Binding-site contacts:
Ligand atom C17 contacts residue TYR185 of chain 1.F at 3.5 Å (hydrophobic).
Ligand atom C25 contacts residue TYR185 of chain 1.F at 2.6 Å (hydrophobic).
Ligand atom C24 contacts residue TRP451 of chain 1.F at 4.4 Å (hydrophobic).
Ligand atom C2 contacts residue VAL178 of chain 1.F at 3.6 Å (hydrophobic).
Ligand atom C4 contacts residue PLM1 of chain 1.G at 3.7 Å.
Ligand atom C7 contacts residue ILE444 of chain 1.F at 4.0 Å (hydrophobic).
Ligand atom C23 contacts residue TYR185 of chain 1.F at 3.6 Å (hydrophobic).
Ligand atom C23 contacts residue SER447 of chain 1.F at 3.9 Å.
Ligand atom C26 contacts residue TYR185 of chain 1.F at 3.7 Å (hydrophobic).
Ligand atom C21 contacts residue TYR185 of chain 1.F at 3.5 Å (hydrophobic).
Ligand atom C20 contacts residue SER447 of chain 1.F at 4.5 Å.
Ligand atom C16 contacts residue TYR185 of chain 1.F at 4.2 Å (hydrophobic).
Ligand atom C23 contacts residue ARG450 of chain 1.F at 4.0 Å.
Ligand atom C14 contacts residue ILE444 of chain 1.F at 4.4 Å (hydrophobic).
Ligand atom C24 contacts residue TYR185 of chain 1.F at 2.9 Å (hydrophobic).
Ligand atom C27 contacts residue TYR185 of chain 1.F at 1.4 Å (hydrophobic).
Ligand atom C25 contacts residue ARG450 of chain 1.F at 4.2 Å.
Ligand atom C3 contacts residue PLM1 of chain 1.G at 3.8 Å.
Ligand atom C16 contacts residue SER447 of chain 1.F at 3.5 Å.
Ligand atom C23 contacts residue TRP451 of chain 1.F at 3.8 Å (hydrophobic).
Ligand atom C26 contacts residue TRP451 of chain 1.F at 4.5 Å (hydrophobic).
Ligand atom C22 contacts residue TYR185 of chain 1.F at 3.3 Å (hydrophobic).
Ligand atom C15 contacts residue ILE444 of chain 1.F at 3.8 Å (hydrophobic).
Ligand atom C24 contacts residue ARG450 of chain 1.F at 3.4 Å.
Ligand atom C20 contacts residue TYR185 of chain 1.F at 3.7 Å (hydrophobic).
Ligand atom C22 contacts residue SER447 of chain 1.F at 3.3 Å.
Ligand atom C16 contacts residue ILE444 of chain 1.F at 4.4 Å (hydrophobic).
Ligand atom C3 contacts residue VAL178 of chain 1.F at 4.2 Å (hydrophobic).
Ligand atom C24 contacts residue SER447 of chain 1.F at 4.1 Å.

Sequence of chain 1.F:
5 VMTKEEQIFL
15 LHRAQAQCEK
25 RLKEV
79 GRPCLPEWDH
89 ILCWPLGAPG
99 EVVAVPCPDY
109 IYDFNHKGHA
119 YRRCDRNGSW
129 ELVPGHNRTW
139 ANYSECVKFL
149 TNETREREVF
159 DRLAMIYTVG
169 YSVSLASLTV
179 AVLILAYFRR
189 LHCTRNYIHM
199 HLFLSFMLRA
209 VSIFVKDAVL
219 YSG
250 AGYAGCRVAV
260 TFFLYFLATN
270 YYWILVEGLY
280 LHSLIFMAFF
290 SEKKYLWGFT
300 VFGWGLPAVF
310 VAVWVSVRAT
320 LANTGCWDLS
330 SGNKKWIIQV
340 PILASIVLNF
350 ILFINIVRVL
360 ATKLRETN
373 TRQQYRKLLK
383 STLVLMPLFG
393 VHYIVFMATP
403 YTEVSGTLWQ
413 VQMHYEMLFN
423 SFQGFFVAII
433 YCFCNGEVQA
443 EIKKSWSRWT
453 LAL

The small molecule below binds the protein below.
Small molecule (SMILES): CC(C)CCC[C@@H](C)[C@H]1CC[C@H]2[C@@H]3CC=C4C[C@@H](O)CC[C@]4(C)[C@H]3CC[C@]12C